Binding-site contacts:
Ligand atom C2 contacts residue MET398 of chain 51.A at 2.7 Å (hydrophobic).
Ligand atom O3' contacts residue LYS178 of chain 50.A at 2.9 Å.
Ligand atom OP1 contacts residue PRO501 of chain 51.A at 3.1 Å.
Ligand atom N1 contacts residue ASP401 of chain 51.A at 2.6 Å (salt-bridge).
Ligand atom O2 contacts residue THR558 of chain 50.A at 2.7 Å (h-bond).
Ligand atom C4 contacts residue ARG170 of chain 50.A at 1.2 Å.
Ligand atom C2 contacts residue ASP401 of chain 51.A at 3.1 Å.
Ligand atom C6 contacts residue ASN491 of chain 50.A at 3.1 Å.
Ligand atom O2 contacts residue DG2 of chain 51.B at 2.8 Å (h-bond).
Ligand atom O2 contacts residue LYS559 of chain 50.A at 2.8 Å (salt-bridge).
Ligand atom C4 contacts residue ASP497 of chain 51.A at 3.1 Å.
Ligand atom N3 contacts residue DG2 of chain 51.B at 2.9 Å (h-bond).
Ligand atom C5 contacts residue ASP497 of chain 51.A at 3.1 Å.
Ligand atom O2 contacts residue PRO171 of chain 50.A at 3.0 Å (h-bond).
Ligand atom C4 contacts residue ASN491 of chain 50.A at 2.5 Å.
Ligand atom N4 contacts residue ARG170 of chain 50.A at 0.6 Å (salt-bridge).
Ligand atom N3 contacts residue ARG170 of chain 50.A at 2.0 Å (salt-bridge).
Ligand atom O4' contacts residue THR558 of chain 50.A at 3.1 Å.
Ligand atom C2 contacts residue ASP399 of chain 51.A at 3.1 Å.
Ligand atom N4 contacts residue ASN491 of chain 50.A at 2.7 Å (h-bond).
Ligand atom N7 contacts residue GLN499 of chain 51.A at 2.8 Å (h-bond).
Ligand atom C5 contacts residue ARG170 of chain 50.A at 2.4 Å.
Ligand atom N6 contacts residue GLN410 of chain 50.A at 2.7 Å (h-bond).
Ligand atom OP2 contacts residue VAL492 of chain 50.A at 2.5 Å (h-bond).
Ligand atom O3' contacts residue VAL492 of chain 50.A at 3.2 Å.
Ligand atom OP1 contacts residue PRO289 of chain 51.A at 3.2 Å.
Ligand atom OP1 contacts residue GLY284 of chain 51.A at 3.0 Å.
Ligand atom O6 contacts residue ASP401 of chain 51.A at 2.7 Å (salt-bridge).
Ligand atom N4 contacts residue DG2 of chain 51.B at 2.9 Å (h-bond).
Ligand atom OP2 contacts residue ASN491 of chain 50.A at 2.9 Å.
Ligand atom N1 contacts residue MET398 of chain 51.A at 3.0 Å.
Ligand atom N7 contacts residue THR498 of chain 51.A at 3.1 Å.
Ligand atom N2 contacts residue ASP401 of chain 51.A at 2.8 Å (salt-bridge).
Ligand atom N1 contacts residue PRO545 of chain 50.A at 3.2 Å.
Ligand atom C5 contacts residue ASN491 of chain 50.A at 2.3 Å.
Ligand atom OP2 contacts residue SER287 of chain 51.A at 2.9 Å.
Ligand atom N2 contacts residue SER403 of chain 51.A at 3.0 Å (h-bond).
Ligand atom O3' contacts residue PRO289 of chain 51.A at 3.1 Å.
Ligand atom N6 contacts residue SER555 of chain 50.A at 3.1 Å.
Ligand atom O4' contacts residue GLN499 of chain 51.A at 3.0 Å (h-bond).

Sequence of chain 50.A:
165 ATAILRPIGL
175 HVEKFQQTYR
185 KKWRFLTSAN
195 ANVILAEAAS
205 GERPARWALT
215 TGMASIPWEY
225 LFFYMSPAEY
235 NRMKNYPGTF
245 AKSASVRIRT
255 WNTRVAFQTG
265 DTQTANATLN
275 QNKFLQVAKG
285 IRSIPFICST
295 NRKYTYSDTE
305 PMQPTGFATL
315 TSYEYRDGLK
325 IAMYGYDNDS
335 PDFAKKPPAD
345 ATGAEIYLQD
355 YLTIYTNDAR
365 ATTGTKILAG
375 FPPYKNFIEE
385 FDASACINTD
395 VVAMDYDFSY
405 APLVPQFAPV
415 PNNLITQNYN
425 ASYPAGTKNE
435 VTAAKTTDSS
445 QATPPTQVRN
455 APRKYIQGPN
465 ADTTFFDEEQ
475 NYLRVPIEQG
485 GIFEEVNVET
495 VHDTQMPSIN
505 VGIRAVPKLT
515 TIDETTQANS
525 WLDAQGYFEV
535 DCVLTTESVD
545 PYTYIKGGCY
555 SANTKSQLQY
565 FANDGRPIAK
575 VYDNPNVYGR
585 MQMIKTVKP

Sequence of chain 51.A:
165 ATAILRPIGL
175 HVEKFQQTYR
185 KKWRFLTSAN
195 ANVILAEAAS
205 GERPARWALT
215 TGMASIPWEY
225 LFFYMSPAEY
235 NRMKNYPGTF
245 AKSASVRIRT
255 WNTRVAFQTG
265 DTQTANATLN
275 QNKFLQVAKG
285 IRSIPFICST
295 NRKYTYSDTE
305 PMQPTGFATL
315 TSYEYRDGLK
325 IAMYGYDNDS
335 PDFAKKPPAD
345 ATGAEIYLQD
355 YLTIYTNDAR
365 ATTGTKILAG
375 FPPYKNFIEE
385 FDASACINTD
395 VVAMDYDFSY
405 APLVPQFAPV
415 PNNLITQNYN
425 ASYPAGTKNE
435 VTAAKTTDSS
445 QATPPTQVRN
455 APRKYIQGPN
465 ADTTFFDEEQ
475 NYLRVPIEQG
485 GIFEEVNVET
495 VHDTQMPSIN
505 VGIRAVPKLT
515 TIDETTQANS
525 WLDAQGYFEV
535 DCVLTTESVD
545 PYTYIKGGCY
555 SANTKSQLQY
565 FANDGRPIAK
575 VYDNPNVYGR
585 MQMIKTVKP

This small molecule binds to this protein.
Small molecule (SMILES): N=c1ccn([C@H]2C[C@H](O[P](=O)(O)OC[C@H]3O[C@@H](n4cnc5c(N)ncnc54)C[C@@H]3O[P](=O)(O)OC[C@H]3O[C@@H](n4cnc5c(=O)nc(N)[nH]c54)C[C@@H]3O[P](=O)(O)OC[C@H]3O[C@@H](n4cnc5c(=O)nc(N)[nH]c54)C[C@@H]3O[P](=O)(O)OC[C@H]3O[C@@H](n4ccc(N)nc4=O)C[C@@H]3O[P](=O)(O)OC[C@H]3O[C@@H](n4ccc(N)nc4=O)C[C@@H]3O[P](=O)(O)OC[C@H]3O[C@@H](n4cnc5c(N)ncnc54)C[C@@H]3O[P](=O)(O)OC[C@H]3O[C@@H](n4cnc5c(N)ncnc54)C[C@@H]3O)[C@@H](COP(=O)=O)O2)c(=O)[nH]1